The protein below binds the small molecule below.
Small molecule (SMILES): CC(=O)N[C@@H]1[C@@H](O)[C@H](O)[C@@H](CO)O[C@H]1O

Sequence of chain 1.A:
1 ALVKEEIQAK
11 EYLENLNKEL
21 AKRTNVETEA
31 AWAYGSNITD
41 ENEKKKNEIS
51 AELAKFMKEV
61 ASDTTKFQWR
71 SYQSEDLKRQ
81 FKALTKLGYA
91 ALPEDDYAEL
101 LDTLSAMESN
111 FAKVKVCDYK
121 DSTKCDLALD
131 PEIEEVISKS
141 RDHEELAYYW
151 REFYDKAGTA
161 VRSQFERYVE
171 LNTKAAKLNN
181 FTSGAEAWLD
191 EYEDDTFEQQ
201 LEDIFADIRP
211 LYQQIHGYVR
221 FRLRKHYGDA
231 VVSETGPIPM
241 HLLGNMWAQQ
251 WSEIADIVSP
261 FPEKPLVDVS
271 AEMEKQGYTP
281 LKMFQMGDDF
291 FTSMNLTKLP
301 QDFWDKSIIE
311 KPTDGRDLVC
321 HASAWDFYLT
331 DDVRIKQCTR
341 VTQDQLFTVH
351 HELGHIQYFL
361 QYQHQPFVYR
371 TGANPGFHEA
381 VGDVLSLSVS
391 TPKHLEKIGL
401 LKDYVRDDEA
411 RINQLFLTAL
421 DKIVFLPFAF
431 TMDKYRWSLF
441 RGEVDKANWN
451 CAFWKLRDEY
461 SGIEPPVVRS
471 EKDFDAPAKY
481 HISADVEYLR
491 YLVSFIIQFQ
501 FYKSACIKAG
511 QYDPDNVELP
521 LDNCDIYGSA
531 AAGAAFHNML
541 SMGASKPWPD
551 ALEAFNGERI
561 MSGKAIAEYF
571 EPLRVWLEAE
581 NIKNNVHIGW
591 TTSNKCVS

Binding-site contacts:
Ligand atom C3 contacts residue ASN295 of chain 1.A at 3.7 Å.
Ligand atom O7 contacts residue ASN295 of chain 1.A at 4.0 Å.
Ligand atom O5 contacts residue ASN295 of chain 1.A at 2.4 Å (h-bond).
Ligand atom C7 contacts residue ASN295 of chain 1.A at 3.6 Å.
Ligand atom C4 contacts residue ASN295 of chain 1.A at 4.1 Å.
Ligand atom O7 contacts residue ALA530 of chain 1.A at 3.8 Å.
Ligand atom C1 contacts residue ASN295 of chain 1.A at 1.4 Å.
Ligand atom C7 contacts residue ALA530 of chain 1.A at 4.0 Å (hydrophobic).
Ligand atom C8 contacts residue ALA530 of chain 1.A at 3.9 Å (hydrophobic).
Ligand atom C2 contacts residue ASN295 of chain 1.A at 2.3 Å.
Ligand atom C5 contacts residue ASN295 of chain 1.A at 3.7 Å.
Ligand atom N2 contacts residue ASN295 of chain 1.A at 2.8 Å (h-bond).